Sequence of chain 1.VA:
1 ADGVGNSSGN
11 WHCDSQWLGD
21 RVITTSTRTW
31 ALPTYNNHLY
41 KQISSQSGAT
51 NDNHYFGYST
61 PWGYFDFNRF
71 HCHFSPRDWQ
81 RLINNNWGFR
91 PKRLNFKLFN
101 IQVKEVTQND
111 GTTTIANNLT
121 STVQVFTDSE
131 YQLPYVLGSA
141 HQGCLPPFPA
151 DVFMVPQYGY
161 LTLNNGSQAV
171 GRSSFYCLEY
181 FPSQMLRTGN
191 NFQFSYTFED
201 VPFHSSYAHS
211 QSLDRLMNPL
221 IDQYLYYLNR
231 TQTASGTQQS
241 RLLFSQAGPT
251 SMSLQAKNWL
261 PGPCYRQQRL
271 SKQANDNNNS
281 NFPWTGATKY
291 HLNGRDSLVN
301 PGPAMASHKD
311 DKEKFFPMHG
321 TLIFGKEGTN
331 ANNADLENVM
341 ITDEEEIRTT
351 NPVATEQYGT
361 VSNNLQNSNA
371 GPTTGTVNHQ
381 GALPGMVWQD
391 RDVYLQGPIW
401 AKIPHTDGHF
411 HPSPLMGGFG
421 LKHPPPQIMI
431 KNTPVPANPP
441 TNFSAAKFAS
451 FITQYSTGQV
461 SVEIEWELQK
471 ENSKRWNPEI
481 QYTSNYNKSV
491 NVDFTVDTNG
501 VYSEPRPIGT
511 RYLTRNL

Binding-site contacts:
Ligand atom P contacts residue PRO202 of chain 1.UA at 4.4 Å.
Ligand atom C8 contacts residue HIS411 of chain 1.UA at 3.4 Å.
Ligand atom N1 contacts residue PRO412 of chain 1.UA at 3.7 Å.
Ligand atom N7 contacts residue SER413 of chain 1.UA at 4.3 Å.
Ligand atom N9 contacts residue PRO202 of chain 1.UA at 4.3 Å.
Ligand atom N7 contacts residue PRO202 of chain 1.UA at 4.2 Å.
Ligand atom N7 contacts residue HIS411 of chain 1.UA at 3.7 Å.
Ligand atom C6 contacts residue PRO412 of chain 1.UA at 3.6 Å (hydrophobic).
Ligand atom O3' contacts residue HIS409 of chain 1.VA at 4.4 Å.
Ligand atom N6 contacts residue PRO412 of chain 1.UA at 3.6 Å.
Ligand atom N1 contacts residue GLY420 of chain 1.UA at 3.2 Å (h-bond).
Ligand atom C6 contacts residue SER413 of chain 1.UA at 4.4 Å.
Ligand atom N6 contacts residue GLY420 of chain 1.UA at 3.6 Å.
Ligand atom O3P contacts residue PRO202 of chain 1.UA at 4.1 Å.
Ligand atom C5' contacts residue PRO202 of chain 1.UA at 4.2 Å (hydrophobic).
Ligand atom C5 contacts residue PRO412 of chain 1.UA at 4.1 Å (hydrophobic).
Ligand atom O5' contacts residue PRO202 of chain 1.UA at 4.1 Å.
Ligand atom N3 contacts residue PRO202 of chain 1.UA at 4.2 Å.
Ligand atom C2 contacts residue PRO202 of chain 1.UA at 4.0 Å (hydrophobic).
Ligand atom N1 contacts residue PRO202 of chain 1.UA at 4.0 Å.
Ligand atom C6 contacts residue GLY420 of chain 1.UA at 4.3 Å.
Ligand atom N9 contacts residue PRO412 of chain 1.UA at 4.4 Å.
Ligand atom N6 contacts residue VAL201 of chain 1.UA at 4.5 Å.
Ligand atom C4 contacts residue PRO412 of chain 1.UA at 4.1 Å (hydrophobic).
Ligand atom O4' contacts residue PRO202 of chain 1.UA at 4.4 Å.
Ligand atom C6 contacts residue VAL201 of chain 1.UA at 4.5 Å (hydrophobic).
Ligand atom O1P contacts residue PRO202 of chain 1.UA at 4.1 Å.
Ligand atom C4 contacts residue PRO202 of chain 1.UA at 4.0 Å (hydrophobic).
Ligand atom N1 contacts residue VAL201 of chain 1.UA at 4.0 Å.
Ligand atom C2 contacts residue GLY420 of chain 1.UA at 3.8 Å.
Ligand atom N3 contacts residue PRO412 of chain 1.UA at 4.0 Å.
Ligand atom C8 contacts residue PRO202 of chain 1.UA at 4.4 Å (hydrophobic).
Ligand atom C2' contacts residue HIS411 of chain 1.UA at 4.3 Å.
Ligand atom N6 contacts residue SER413 of chain 1.UA at 3.6 Å.
Ligand atom C2 contacts residue PRO412 of chain 1.UA at 4.2 Å (hydrophobic).
Ligand atom C5 contacts residue PRO202 of chain 1.UA at 3.9 Å (hydrophobic).
Ligand atom C6 contacts residue PRO202 of chain 1.UA at 4.0 Å (hydrophobic).
Ligand atom N9 contacts residue HIS411 of chain 1.UA at 4.5 Å.

Sequence of chain 1.UA:
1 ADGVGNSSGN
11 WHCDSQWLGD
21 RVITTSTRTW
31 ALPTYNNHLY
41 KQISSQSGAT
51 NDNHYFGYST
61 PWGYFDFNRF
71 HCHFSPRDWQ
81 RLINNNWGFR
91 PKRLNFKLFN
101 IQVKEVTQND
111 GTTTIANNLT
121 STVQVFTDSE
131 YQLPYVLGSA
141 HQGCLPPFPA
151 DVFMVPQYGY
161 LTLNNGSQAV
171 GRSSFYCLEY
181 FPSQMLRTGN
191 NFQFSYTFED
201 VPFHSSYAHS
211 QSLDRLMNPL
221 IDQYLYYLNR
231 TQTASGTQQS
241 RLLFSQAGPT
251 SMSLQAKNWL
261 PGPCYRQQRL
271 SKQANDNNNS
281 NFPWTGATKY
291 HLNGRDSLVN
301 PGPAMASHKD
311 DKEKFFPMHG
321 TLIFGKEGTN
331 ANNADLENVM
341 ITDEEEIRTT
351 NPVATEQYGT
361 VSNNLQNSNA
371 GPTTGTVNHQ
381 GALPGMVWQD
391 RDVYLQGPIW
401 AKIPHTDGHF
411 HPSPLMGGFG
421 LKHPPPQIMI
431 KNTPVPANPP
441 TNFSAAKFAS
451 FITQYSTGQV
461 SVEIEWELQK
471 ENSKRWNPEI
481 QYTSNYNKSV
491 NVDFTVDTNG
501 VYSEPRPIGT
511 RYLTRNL

This protein binds this small molecule.
Small molecule (SMILES): Nc1ncnc2c1ncn2[C@H]1C[C@H](O)[C@@H](COP(=O)(O)O)O1